Sequence of chain 1.A:
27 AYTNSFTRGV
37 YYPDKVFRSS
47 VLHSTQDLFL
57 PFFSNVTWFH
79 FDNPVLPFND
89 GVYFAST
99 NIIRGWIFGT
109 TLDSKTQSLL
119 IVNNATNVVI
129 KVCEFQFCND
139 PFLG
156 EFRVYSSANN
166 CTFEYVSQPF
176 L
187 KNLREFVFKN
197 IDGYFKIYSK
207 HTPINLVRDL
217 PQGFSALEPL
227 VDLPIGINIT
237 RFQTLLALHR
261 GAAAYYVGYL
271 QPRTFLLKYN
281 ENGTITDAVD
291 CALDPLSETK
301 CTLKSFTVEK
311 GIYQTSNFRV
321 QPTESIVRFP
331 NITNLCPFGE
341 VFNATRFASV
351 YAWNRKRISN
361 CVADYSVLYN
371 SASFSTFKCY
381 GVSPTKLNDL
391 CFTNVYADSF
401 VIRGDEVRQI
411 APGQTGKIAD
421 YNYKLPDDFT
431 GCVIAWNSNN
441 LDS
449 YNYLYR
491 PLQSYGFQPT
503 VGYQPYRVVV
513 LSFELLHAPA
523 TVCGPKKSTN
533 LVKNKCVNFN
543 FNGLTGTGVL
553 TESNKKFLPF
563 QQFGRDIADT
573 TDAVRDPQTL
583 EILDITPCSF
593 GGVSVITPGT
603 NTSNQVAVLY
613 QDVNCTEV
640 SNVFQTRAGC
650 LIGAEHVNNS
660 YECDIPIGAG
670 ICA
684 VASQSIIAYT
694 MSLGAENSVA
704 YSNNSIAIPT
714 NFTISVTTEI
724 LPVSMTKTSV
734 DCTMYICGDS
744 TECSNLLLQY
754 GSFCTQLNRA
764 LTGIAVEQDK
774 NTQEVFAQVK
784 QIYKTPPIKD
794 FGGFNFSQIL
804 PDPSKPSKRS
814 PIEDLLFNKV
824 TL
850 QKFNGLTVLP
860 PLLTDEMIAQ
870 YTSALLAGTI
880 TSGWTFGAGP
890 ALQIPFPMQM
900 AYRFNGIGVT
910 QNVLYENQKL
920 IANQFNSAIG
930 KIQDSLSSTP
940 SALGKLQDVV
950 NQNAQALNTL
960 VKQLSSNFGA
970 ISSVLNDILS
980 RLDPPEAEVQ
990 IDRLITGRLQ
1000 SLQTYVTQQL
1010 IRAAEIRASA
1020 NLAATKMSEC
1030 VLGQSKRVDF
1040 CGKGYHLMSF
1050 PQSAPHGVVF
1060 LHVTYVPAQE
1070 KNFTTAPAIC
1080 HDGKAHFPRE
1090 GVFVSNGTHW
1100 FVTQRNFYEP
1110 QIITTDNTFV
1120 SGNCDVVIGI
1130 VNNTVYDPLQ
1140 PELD

This small molecule binds to this protein.
Small molecule (SMILES): CC(=O)N[C@@H]1[C@@H](O)[C@H](O)[C@@H](CO)O[C@H]1O

Binding-site contacts:
Ligand atom C7 contacts residue PHE342 of chain 1.A at 4.1 Å (hydrophobic).
Ligand atom N2 contacts residue PHE342 of chain 1.A at 4.5 Å.
Ligand atom C7 contacts residue GLY339 of chain 1.A at 3.9 Å.
Ligand atom C4 contacts residue ASN343 of chain 1.A at 4.2 Å.
Ligand atom C7 contacts residue PHE338 of chain 1.A at 4.2 Å (hydrophobic).
Ligand atom N2 contacts residue ASN343 of chain 1.A at 2.9 Å (h-bond).
Ligand atom C7 contacts residue ASN343 of chain 1.A at 3.7 Å.
Ligand atom C8 contacts residue GLY339 of chain 1.A at 3.6 Å.
Ligand atom C8 contacts residue ASN343 of chain 1.A at 4.1 Å.
Ligand atom O7 contacts residue GLY339 of chain 1.A at 3.8 Å.
Ligand atom C1 contacts residue ASN343 of chain 1.A at 1.4 Å.
Ligand atom O7 contacts residue PHE338 of chain 1.A at 3.4 Å (h-bond).
Ligand atom O7 contacts residue PHE342 of chain 1.A at 3.0 Å.
Ligand atom C2 contacts residue ASN343 of chain 1.A at 2.5 Å.
Ligand atom C3 contacts residue ASN343 of chain 1.A at 3.8 Å.
Ligand atom O5 contacts residue ASN343 of chain 1.A at 2.3 Å (h-bond).
Ligand atom C5 contacts residue ASN343 of chain 1.A at 3.6 Å.